Sequence of chain 1.K:
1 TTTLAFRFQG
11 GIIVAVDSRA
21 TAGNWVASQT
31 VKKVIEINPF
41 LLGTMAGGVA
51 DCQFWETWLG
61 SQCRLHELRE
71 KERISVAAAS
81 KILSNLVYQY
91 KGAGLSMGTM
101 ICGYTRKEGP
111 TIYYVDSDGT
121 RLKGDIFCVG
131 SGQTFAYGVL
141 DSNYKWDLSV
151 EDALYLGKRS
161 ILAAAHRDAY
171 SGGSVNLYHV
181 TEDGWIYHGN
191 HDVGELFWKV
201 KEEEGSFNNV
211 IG

A small-molecule ligand and the protein it binds are described below.
Small molecule (SMILES): CC(C)C[C@H](NC(=O)[C@H](CCc1ccccc1)NC(=O)CN1CCOCC1)C(=O)N[C@@H](Cc1ccccc1)C(=O)N[C@@H](CC(C)C)[C@@H](O)[C@H](C)CO

Binding-site contacts:
Ligand atom O60 contacts residue THR1 of chain 1.K at 3.2 Å (h-bond).
Ligand atom C58 contacts residue THR1 of chain 1.K at 2.5 Å.
Ligand atom C43 contacts residue GLY47 of chain 1.K at 3.1 Å.
Ligand atom C51 contacts residue TYR170 of chain 1.K at 3.6 Å (hydrophobic).
Ligand atom O9 contacts residue PRO127 of chain 1.L at 3.2 Å.
Ligand atom C28 contacts residue VAL49 of chain 1.K at 3.5 Å (hydrophobic).
Ligand atom O48 contacts residue THR1 of chain 1.K at 2.3 Å (h-bond).
Ligand atom C46 contacts residue VAL49 of chain 1.K at 3.5 Å (hydrophobic).
Ligand atom C38 contacts residue GLY47 of chain 1.K at 3.7 Å.
Ligand atom C44 contacts residue THR1 of chain 1.K at 3.5 Å.
Ligand atom C58 contacts residue ARG19 of chain 1.K at 3.1 Å.
Ligand atom C59 contacts residue THR1 of chain 1.K at 2.5 Å.
Ligand atom O40 contacts residue THR21 of chain 1.K at 3.1 Å (h-bond).
Ligand atom C42 contacts residue THR1 of chain 1.K at 2.4 Å.
Ligand atom C8 contacts residue PRO127 of chain 1.L at 3.6 Å (hydrophobic).
Ligand atom C43 contacts residue THR1 of chain 1.K at 2.7 Å.
Ligand atom C58 contacts residue TYR170 of chain 1.K at 3.1 Å (hydrophobic).
Ligand atom O29 contacts residue VAL49 of chain 1.K at 3.2 Å (h-bond).
Ligand atom O48 contacts residue MES1 of chain 1.IA at 2.7 Å (h-bond).
Ligand atom C47 contacts residue THR1 of chain 1.K at 1.4 Å.
Ligand atom C16 contacts residue ARG101 of chain 1.L at 3.7 Å.
Ligand atom C42 contacts residue GLY47 of chain 1.K at 3.6 Å.
Ligand atom C39 contacts residue GLY47 of chain 1.K at 3.4 Å.
Ligand atom C23 contacts residue THR21 of chain 1.K at 3.6 Å.
Ligand atom O60 contacts residue MES1 of chain 1.IA at 2.8 Å (h-bond).
Ligand atom O9 contacts residue HIS108 of chain 1.L at 3.6 Å.
Ligand atom C3 contacts residue HIS108 of chain 1.L at 3.5 Å.
Ligand atom C51 contacts residue THR1 of chain 1.K at 1.5 Å.
Ligand atom N22 contacts residue ASP126 of chain 1.L at 3.3 Å (salt-bridge).
Ligand atom O40 contacts residue ALA20 of chain 1.K at 3.4 Å.
Ligand atom C58 contacts residue LYS33 of chain 1.K at 3.6 Å.
Ligand atom C31 contacts residue GLY47 of chain 1.K at 3.3 Å.
Ligand atom C12 contacts residue ASP126 of chain 1.L at 3.1 Å.
Ligand atom N41 contacts residue THR1 of chain 1.K at 3.7 Å.
Ligand atom C5 contacts residue ALA22 of chain 1.K at 3.7 Å (hydrophobic).
Ligand atom C24 contacts residue VAL49 of chain 1.K at 3.5 Å (hydrophobic).
Ligand atom C11 contacts residue ASP126 of chain 1.L at 3.4 Å.
Ligand atom N41 contacts residue GLY47 of chain 1.K at 2.8 Å (h-bond).
Ligand atom O48 contacts residue GLY47 of chain 1.K at 3.2 Å (h-bond).
Ligand atom N30 contacts residue THR21 of chain 1.K at 2.9 Å (h-bond).

Sequence of chain 1.L:
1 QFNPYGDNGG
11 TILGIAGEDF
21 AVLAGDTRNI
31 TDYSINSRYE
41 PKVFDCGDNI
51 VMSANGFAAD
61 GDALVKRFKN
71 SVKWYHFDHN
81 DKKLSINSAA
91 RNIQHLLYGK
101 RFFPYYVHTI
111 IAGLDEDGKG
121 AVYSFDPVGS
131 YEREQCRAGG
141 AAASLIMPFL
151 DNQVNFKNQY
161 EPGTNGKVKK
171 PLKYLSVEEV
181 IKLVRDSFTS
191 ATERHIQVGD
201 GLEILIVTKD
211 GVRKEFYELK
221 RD